This protein binds this small molecule.
Small molecule (SMILES): COC(=O)N1CCN(Cc2cccc(NC(=O)Nc3ccc(C)nc3)c2F)CC1

Binding-site contacts:
Ligand atom C24 contacts residue HIS666 of chain 1.A at 3.9 Å.
Ligand atom C01 contacts residue LYS146 of chain 1.A at 3.5 Å.
Ligand atom N15 contacts residue ARG712 of chain 1.A at 3.0 Å (salt-bridge).
Ligand atom C07 contacts residue GLN163 of chain 1.A at 3.7 Å.
Ligand atom O04 contacts residue TYR164 of chain 1.A at 3.5 Å (h-bond).
Ligand atom O17 contacts residue ASN711 of chain 1.A at 3.0 Å (h-bond).
Ligand atom C13 contacts residue ARG712 of chain 1.A at 3.5 Å.
Ligand atom C12 contacts residue LEU770 of chain 1.A at 3.4 Å (hydrophobic).
Ligand atom N18 contacts residue ARG712 of chain 1.A at 3.0 Å (salt-bridge).
Ligand atom C16 contacts residue ASP168 of chain 1.A at 3.5 Å.
Ligand atom C25 contacts residue ASP168 of chain 1.A at 3.5 Å.
Ligand atom C22 contacts residue HIS666 of chain 1.A at 3.6 Å.
Ligand atom F27 contacts residue ASP168 of chain 1.A at 3.3 Å.
Ligand atom N21 contacts residue PRO710 of chain 1.A at 3.4 Å (h-bond).
Ligand atom C19 contacts residue ASP168 of chain 1.A at 3.7 Å.
Ligand atom N21 contacts residue HIS666 of chain 1.A at 3.9 Å.
Ligand atom C25 contacts residue HIS666 of chain 1.A at 3.5 Å.
Ligand atom C11 contacts residue LEU770 of chain 1.A at 3.8 Å (hydrophobic).
Ligand atom C20 contacts residue PRO710 of chain 1.A at 3.3 Å (hydrophobic).
Ligand atom C23 contacts residue HIS666 of chain 1.A at 3.9 Å.
Ligand atom O17 contacts residue ARG712 of chain 1.A at 2.9 Å (salt-bridge).
Ligand atom C16 contacts residue ARG712 of chain 1.A at 3.2 Å.
Ligand atom C09 contacts residue THR167 of chain 1.A at 3.6 Å.
Ligand atom C10 contacts residue THR167 of chain 1.A at 3.5 Å.
Ligand atom C13 contacts residue ILE713 of chain 1.A at 3.7 Å (hydrophobic).
Ligand atom C16 contacts residue ASN711 of chain 1.A at 3.8 Å.
Ligand atom N15 contacts residue ASP168 of chain 1.A at 3.0 Å (salt-bridge).
Ligand atom C28 contacts residue GLU774 of chain 1.A at 3.6 Å.
Ligand atom C01 contacts residue ASN160 of chain 1.A at 3.3 Å.
Ligand atom F27 contacts residue THR167 of chain 1.A at 3.5 Å.
Ligand atom C14 contacts residue ARG712 of chain 1.A at 3.8 Å.
Ligand atom C28 contacts residue ARG721 of chain 1.A at 3.9 Å.
Ligand atom C19 contacts residue HIS666 of chain 1.A at 3.7 Å.
Ligand atom C16 contacts residue TYR164 of chain 1.A at 3.3 Å (hydrophobic).
Ligand atom N18 contacts residue ASP168 of chain 1.A at 3.3 Å (salt-bridge).
Ligand atom C11 contacts residue TYR722 of chain 1.A at 3.4 Å (hydrophobic).
Ligand atom F27 contacts residue TYR164 of chain 1.A at 3.4 Å.
Ligand atom C01 contacts residue ARG147 of chain 1.A at 3.7 Å.
Ligand atom C23 contacts residue HIS492 of chain 1.A at 3.6 Å.
Ligand atom C12 contacts residue TYR722 of chain 1.A at 3.6 Å (hydrophobic).

Sequence of chain 1.A:
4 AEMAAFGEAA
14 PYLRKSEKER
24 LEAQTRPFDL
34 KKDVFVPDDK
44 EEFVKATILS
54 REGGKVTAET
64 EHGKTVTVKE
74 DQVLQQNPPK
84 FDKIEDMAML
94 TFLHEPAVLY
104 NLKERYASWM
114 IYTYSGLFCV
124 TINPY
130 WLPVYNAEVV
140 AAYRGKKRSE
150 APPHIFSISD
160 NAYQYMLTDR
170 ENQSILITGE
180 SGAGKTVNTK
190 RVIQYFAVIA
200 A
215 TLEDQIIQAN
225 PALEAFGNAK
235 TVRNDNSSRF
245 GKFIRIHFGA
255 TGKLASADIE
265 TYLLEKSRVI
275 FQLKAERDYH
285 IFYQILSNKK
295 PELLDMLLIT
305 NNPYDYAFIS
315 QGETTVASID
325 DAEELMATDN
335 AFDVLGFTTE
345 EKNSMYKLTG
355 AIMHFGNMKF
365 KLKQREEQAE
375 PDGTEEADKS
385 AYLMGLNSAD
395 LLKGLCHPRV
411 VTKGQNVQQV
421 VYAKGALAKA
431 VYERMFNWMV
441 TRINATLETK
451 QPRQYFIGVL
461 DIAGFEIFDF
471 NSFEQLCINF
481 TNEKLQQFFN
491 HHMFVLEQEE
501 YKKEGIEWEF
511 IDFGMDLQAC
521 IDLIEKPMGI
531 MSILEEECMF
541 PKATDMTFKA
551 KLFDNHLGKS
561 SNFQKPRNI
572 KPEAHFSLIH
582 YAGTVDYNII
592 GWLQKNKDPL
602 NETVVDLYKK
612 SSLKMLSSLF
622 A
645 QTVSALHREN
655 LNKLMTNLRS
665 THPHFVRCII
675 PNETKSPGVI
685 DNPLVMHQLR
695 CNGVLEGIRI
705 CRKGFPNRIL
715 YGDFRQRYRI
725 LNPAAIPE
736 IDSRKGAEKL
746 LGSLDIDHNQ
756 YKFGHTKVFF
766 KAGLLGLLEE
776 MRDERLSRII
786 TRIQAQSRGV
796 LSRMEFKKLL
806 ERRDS